This protein binds this small molecule.
Small molecule (SMILES): CC(=O)N[C@H]1[C@H](O[C@H]2[C@H](O)[C@@H](NC(C)=O)CO[C@@H]2CO)O[C@H](CO)[C@@H](O)[C@@H]1O

Sequence of chain 1.E:
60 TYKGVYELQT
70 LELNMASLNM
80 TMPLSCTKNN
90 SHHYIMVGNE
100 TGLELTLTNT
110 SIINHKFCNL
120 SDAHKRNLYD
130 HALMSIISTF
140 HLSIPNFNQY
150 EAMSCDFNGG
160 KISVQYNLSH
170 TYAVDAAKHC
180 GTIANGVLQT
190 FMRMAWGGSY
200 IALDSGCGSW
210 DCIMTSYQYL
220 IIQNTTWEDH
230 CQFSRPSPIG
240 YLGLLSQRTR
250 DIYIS

Binding-site contacts:
Ligand atom O5 contacts residue HIS169 of chain 1.E at 4.3 Å.
Ligand atom C3 contacts residue ASN166 of chain 1.E at 3.9 Å.
Ligand atom C1 contacts residue TYR218 of chain 1.E at 4.1 Å (hydrophobic).
Ligand atom C7 contacts residue LYS115 of chain 1.E at 4.2 Å.
Ligand atom O7 contacts residue LYS115 of chain 1.E at 4.1 Å.
Ligand atom C8 contacts residue LYS115 of chain 1.E at 4.1 Å.
Ligand atom C6 contacts residue HIS169 of chain 1.E at 4.5 Å.
Ligand atom C8 contacts residue GLN164 of chain 1.E at 3.9 Å.
Ligand atom C6 contacts residue ASN166 of chain 1.E at 4.2 Å.
Ligand atom O5 contacts residue SER168 of chain 1.E at 3.1 Å (h-bond).
Ligand atom C4 contacts residue ASN166 of chain 1.E at 4.4 Å.
Ligand atom O5 contacts residue ASN166 of chain 1.E at 2.5 Å (h-bond).
Ligand atom C7 contacts residue ASN166 of chain 1.E at 3.3 Å.
Ligand atom C7 contacts residue HIS114 of chain 1.E at 4.2 Å.
Ligand atom C8 contacts residue ASN113 of chain 1.E at 4.2 Å.
Ligand atom C1 contacts residue SER168 of chain 1.E at 3.2 Å.
Ligand atom C2 contacts residue ASN166 of chain 1.E at 2.6 Å.
Ligand atom C8 contacts residue HIS114 of chain 1.E at 3.1 Å.
Ligand atom C8 contacts residue ILE112 of chain 1.E at 3.3 Å (hydrophobic).
Ligand atom C5 contacts residue ASN166 of chain 1.E at 3.9 Å.
Ligand atom C8 contacts residue ASN166 of chain 1.E at 4.5 Å.
Ligand atom O6 contacts residue ASN166 of chain 1.E at 4.5 Å.
Ligand atom O3 contacts residue LYS115 of chain 1.E at 4.1 Å.
Ligand atom C8 contacts residue SER153 of chain 1.E at 4.0 Å.
Ligand atom O7 contacts residue SER153 of chain 1.E at 4.3 Å.
Ligand atom C6 contacts residue SER168 of chain 1.E at 3.8 Å.
Ligand atom N2 contacts residue ASN166 of chain 1.E at 3.0 Å (h-bond).
Ligand atom O7 contacts residue HIS114 of chain 1.E at 4.2 Å.
Ligand atom C5 contacts residue SER168 of chain 1.E at 3.7 Å.
Ligand atom O7 contacts residue ASN166 of chain 1.E at 3.2 Å (h-bond).
Ligand atom C1 contacts residue ASN166 of chain 1.E at 1.5 Å.
Ligand atom C3 contacts residue TYR218 of chain 1.E at 4.5 Å (hydrophobic).